This protein binds this small molecule.
Small molecule (SMILES): CC(=O)N[C@@H]1[C@@H](O)[C@H](O)[C@@H](CO)O[C@H]1O

Binding-site contacts:
Ligand atom C5 contacts residue ASN242 of chain 1.B at 3.6 Å.
Ligand atom C1 contacts residue ASN242 of chain 1.B at 1.4 Å.
Ligand atom O5 contacts residue ASN242 of chain 1.B at 2.3 Å (h-bond).
Ligand atom C3 contacts residue ASN242 of chain 1.B at 3.8 Å.
Ligand atom N2 contacts residue ASN242 of chain 1.B at 2.6 Å (h-bond).
Ligand atom C7 contacts residue ASN242 of chain 1.B at 3.3 Å.
Ligand atom C4 contacts residue ASN242 of chain 1.B at 4.2 Å.
Ligand atom C2 contacts residue ASN242 of chain 1.B at 2.5 Å.
Ligand atom C8 contacts residue ASN242 of chain 1.B at 4.4 Å.
Ligand atom O7 contacts residue ASN242 of chain 1.B at 3.6 Å.
Ligand atom O6 contacts residue ASN242 of chain 1.B at 4.4 Å.
Ligand atom C1 contacts residue PRO281 of chain 1.B at 4.2 Å (hydrophobic).

Sequence of chain 1.B:
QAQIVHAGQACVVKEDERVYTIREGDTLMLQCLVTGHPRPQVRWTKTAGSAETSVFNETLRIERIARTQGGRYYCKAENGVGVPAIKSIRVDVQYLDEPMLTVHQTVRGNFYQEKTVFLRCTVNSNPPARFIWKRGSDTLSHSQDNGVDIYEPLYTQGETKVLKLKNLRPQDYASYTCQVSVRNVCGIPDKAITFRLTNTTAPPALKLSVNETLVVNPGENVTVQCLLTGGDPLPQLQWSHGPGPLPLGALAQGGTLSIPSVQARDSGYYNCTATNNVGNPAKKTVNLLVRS